A small-molecule ligand and the protein it binds are described below.
Small molecule (SMILES): CC(=O)N[C@@H]1[C@@H](O)[C@H](O)[C@@H](CO)O[C@H]1O

Sequence of chain 1.A:
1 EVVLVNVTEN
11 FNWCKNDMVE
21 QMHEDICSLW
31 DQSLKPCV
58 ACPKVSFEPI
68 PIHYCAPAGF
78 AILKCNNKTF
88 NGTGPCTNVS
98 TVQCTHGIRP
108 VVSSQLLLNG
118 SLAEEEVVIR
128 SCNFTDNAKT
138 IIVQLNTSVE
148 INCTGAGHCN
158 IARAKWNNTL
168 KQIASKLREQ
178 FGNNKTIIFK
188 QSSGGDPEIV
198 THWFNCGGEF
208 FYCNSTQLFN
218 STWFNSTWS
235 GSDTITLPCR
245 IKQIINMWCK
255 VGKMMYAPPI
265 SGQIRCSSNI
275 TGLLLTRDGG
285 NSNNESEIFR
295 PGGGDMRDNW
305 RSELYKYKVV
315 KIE

Binding-site contacts:
Ligand atom C6 contacts residue TRP220 of chain 1.A at 4.0 Å (hydrophobic).
Ligand atom C8 contacts residue ASN164 of chain 1.A at 3.7 Å.
Ligand atom C1 contacts residue TRP220 of chain 1.A at 4.5 Å (hydrophobic).
Ligand atom C1 contacts residue ASN164 of chain 1.A at 1.4 Å.
Ligand atom N2 contacts residue ASN164 of chain 1.A at 2.8 Å (h-bond).
Ligand atom C4 contacts residue ASN164 of chain 1.A at 4.2 Å.
Ligand atom O5 contacts residue ASN164 of chain 1.A at 2.3 Å (h-bond).
Ligand atom C5 contacts residue TRP220 of chain 1.A at 4.4 Å (hydrophobic).
Ligand atom C5 contacts residue ASN164 of chain 1.A at 3.6 Å.
Ligand atom C7 contacts residue ASN164 of chain 1.A at 3.2 Å.
Ligand atom O5 contacts residue TRP225 of chain 1.A at 4.4 Å.
Ligand atom C5 contacts residue TRP225 of chain 1.A at 3.6 Å (hydrophobic).
Ligand atom C6 contacts residue TRP225 of chain 1.A at 3.8 Å (hydrophobic).
Ligand atom O4 contacts residue TRP225 of chain 1.A at 4.4 Å.
Ligand atom O7 contacts residue ARG160 of chain 1.A at 3.7 Å.
Ligand atom O7 contacts residue ASN164 of chain 1.A at 3.9 Å.
Ligand atom C2 contacts residue ASN164 of chain 1.A at 2.4 Å.
Ligand atom C3 contacts residue ASN164 of chain 1.A at 3.7 Å.
Ligand atom O5 contacts residue TRP220 of chain 1.A at 4.0 Å.